The small molecule below binds the protein below.
Small molecule (SMILES): CC(=O)N[C@H]1CO[C@H](CO)[C@@H](O[C@@H]2O[C@H](CO)[C@@H](O[C@@H]3O[C@H](CO)[C@@H](O)[C@H](O)[C@@H]3O)[C@H](O)[C@@H]2O)[C@@H]1O

Sequence of chain 1.K:
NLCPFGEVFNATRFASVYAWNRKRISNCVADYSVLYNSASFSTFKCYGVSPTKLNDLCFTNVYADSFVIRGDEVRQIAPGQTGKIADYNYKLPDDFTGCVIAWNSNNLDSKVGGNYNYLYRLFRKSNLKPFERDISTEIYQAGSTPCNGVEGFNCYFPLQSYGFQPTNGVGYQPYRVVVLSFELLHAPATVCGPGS

Binding-site contacts:
Ligand atom O5 contacts residue ASN13 of chain 1.K at 2.3 Å (h-bond).
Ligand atom C8 contacts residue ASN13 of chain 1.K at 3.6 Å.
Ligand atom C7 contacts residue ASN13 of chain 1.K at 3.6 Å.
Ligand atom C2 contacts residue ASN13 of chain 1.K at 2.5 Å.
Ligand atom C8 contacts residue PHE8 of chain 1.K at 3.5 Å (hydrophobic).
Ligand atom O3 contacts residue VAL37 of chain 1.K at 3.8 Å.
Ligand atom O7 contacts residue LEU38 of chain 1.K at 4.0 Å.
Ligand atom C4 contacts residue ASN13 of chain 1.K at 4.1 Å.
Ligand atom C8 contacts residue GLY9 of chain 1.K at 3.5 Å.
Ligand atom O7 contacts residue VAL37 of chain 1.K at 3.5 Å.
Ligand atom C8 contacts residue PHE12 of chain 1.K at 3.5 Å (hydrophobic).
Ligand atom C3 contacts residue ASN13 of chain 1.K at 3.8 Å.
Ligand atom C5 contacts residue ASN13 of chain 1.K at 3.6 Å.
Ligand atom C1 contacts residue ASN13 of chain 1.K at 1.4 Å.
Ligand atom N2 contacts residue ASN13 of chain 1.K at 2.8 Å (h-bond).